A small-molecule ligand and the protein it binds are described below.
Small molecule (SMILES): CC(=O)N[C@H]1[C@H](O[C@H]2[C@H](O)[C@@H](NC(C)=O)CO[C@@H]2CO)O[C@H](CO)[C@@H](O[C@@H]2O[C@H](CO[C@H]3O[C@H](CO)[C@@H](O)[C@H](O)[C@@H]3O)[C@@H](O)[C@H](O[C@H]3O[C@H](CO)[C@@H](O)[C@H](O)[C@@H]3O)[C@@H]2O)[C@@H]1O

Sequence of chain 56.E:
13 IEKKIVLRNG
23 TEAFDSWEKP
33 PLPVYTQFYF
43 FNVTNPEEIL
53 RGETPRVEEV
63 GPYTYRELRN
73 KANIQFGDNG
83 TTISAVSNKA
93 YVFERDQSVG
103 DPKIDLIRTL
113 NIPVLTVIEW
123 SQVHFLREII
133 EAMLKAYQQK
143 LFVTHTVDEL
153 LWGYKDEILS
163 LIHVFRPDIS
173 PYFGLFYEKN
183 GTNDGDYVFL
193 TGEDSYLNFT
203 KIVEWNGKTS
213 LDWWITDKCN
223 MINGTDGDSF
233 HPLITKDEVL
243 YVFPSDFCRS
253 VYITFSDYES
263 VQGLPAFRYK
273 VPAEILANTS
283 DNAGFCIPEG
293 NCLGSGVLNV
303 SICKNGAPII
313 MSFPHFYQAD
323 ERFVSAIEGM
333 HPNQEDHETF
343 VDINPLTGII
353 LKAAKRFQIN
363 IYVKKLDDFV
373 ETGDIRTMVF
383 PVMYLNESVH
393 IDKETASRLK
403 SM

Binding-site contacts:
Ligand atom C8 contacts residue TYR41 of chain 56.E at 3.6 Å (hydrophobic).
Ligand atom O4 contacts residue ASP338 of chain 56.E at 4.2 Å.
Ligand atom C1 contacts residue ASP338 of chain 56.E at 4.3 Å.
Ligand atom C2 contacts residue ARG358 of chain 56.E at 4.3 Å.
Ligand atom O6 contacts residue TYR386 of chain 56.E at 4.0 Å.
Ligand atom O7 contacts residue TYR41 of chain 56.E at 3.3 Å (h-bond).
Ligand atom C6 contacts residue TYR41 of chain 56.E at 3.6 Å (hydrophobic).
Ligand atom C6 contacts residue ASP338 of chain 56.E at 3.3 Å.
Ligand atom C4 contacts residue ASP338 of chain 56.E at 4.3 Å.
Ligand atom C3 contacts residue TYR41 of chain 56.E at 4.2 Å (hydrophobic).
Ligand atom O6 contacts residue HIS339 of chain 56.E at 3.9 Å.
Ligand atom C1 contacts residue ARG358 of chain 56.E at 3.7 Å.
Ligand atom O7 contacts residue GLN39 of chain 56.E at 2.9 Å (h-bond).
Ligand atom C7 contacts residue TYR41 of chain 56.E at 3.5 Å (hydrophobic).
Ligand atom O7 contacts residue ASN388 of chain 56.E at 3.9 Å.
Ligand atom C7 contacts residue GLN39 of chain 56.E at 4.1 Å.
Ligand atom C3 contacts residue ASP338 of chain 56.E at 4.5 Å.
Ligand atom O5 contacts residue ASN388 of chain 56.E at 2.3 Å (h-bond).
Ligand atom O5 contacts residue ARG358 of chain 56.E at 3.4 Å (salt-bridge).
Ligand atom C5 contacts residue ASN388 of chain 56.E at 3.6 Å.
Ligand atom O6 contacts residue ASP338 of chain 56.E at 2.9 Å (salt-bridge).
Ligand atom C8 contacts residue SER390 of chain 56.E at 3.3 Å.
Ligand atom O5 contacts residue ASP338 of chain 56.E at 4.2 Å.
Ligand atom C5 contacts residue ASP338 of chain 56.E at 3.5 Å.
Ligand atom C6 contacts residue ARG358 of chain 56.E at 4.4 Å.
Ligand atom C3 contacts residue ASN388 of chain 56.E at 3.8 Å.
Ligand atom C5 contacts residue TYR41 of chain 56.E at 3.4 Å (hydrophobic).
Ligand atom C7 contacts residue ASN388 of chain 56.E at 3.6 Å.
Ligand atom C4 contacts residue TYR41 of chain 56.E at 3.9 Å (hydrophobic).
Ligand atom O6 contacts residue TYR41 of chain 56.E at 3.6 Å.
Ligand atom N2 contacts residue TYR41 of chain 56.E at 4.3 Å.
Ligand atom O5 contacts residue TYR41 of chain 56.E at 4.4 Å.
Ligand atom C7 contacts residue SER390 of chain 56.E at 4.2 Å.
Ligand atom C8 contacts residue GLU61 of chain 56.E at 3.3 Å.
Ligand atom O4 contacts residue TYR41 of chain 56.E at 3.5 Å (h-bond).
Ligand atom C1 contacts residue ASN388 of chain 56.E at 1.4 Å.
Ligand atom O6 contacts residue ARG358 of chain 56.E at 3.3 Å.
Ligand atom N2 contacts residue ASN388 of chain 56.E at 2.9 Å (h-bond).
Ligand atom C2 contacts residue ASN388 of chain 56.E at 2.5 Å.
Ligand atom C4 contacts residue ASN388 of chain 56.E at 4.2 Å.